Binding-site contacts:
Ligand atom CAI contacts residue SER263 of chain 1.A at 3.9 Å.
Ligand atom CAB contacts residue SER263 of chain 1.A at 3.5 Å.
Ligand atom CAN contacts residue ALA264 of chain 1.A at 3.5 Å (hydrophobic).
Ligand atom NAH contacts residue ALA264 of chain 1.A at 3.0 Å (h-bond).
Ligand atom CAK contacts residue PHE163 of chain 1.A at 3.2 Å (hydrophobic).
Ligand atom NAF contacts residue HEM1 of chain 1.C at 2.5 Å (h-bond).
Ligand atom NAO contacts residue ALA264 of chain 1.A at 3.4 Å (h-bond).
Ligand atom CAJ contacts residue ALA264 of chain 1.A at 3.9 Å (hydrophobic).
Ligand atom CAG contacts residue ALA264 of chain 1.A at 3.5 Å (hydrophobic).
Ligand atom FAR contacts residue PHE164 of chain 1.A at 3.3 Å.
Ligand atom FAR contacts residue VAL130 of chain 1.A at 3.4 Å.
Ligand atom NAF contacts residue SER263 of chain 1.A at 2.4 Å (h-bond).
Ligand atom NAF contacts residue ALA264 of chain 1.A at 3.8 Å.
Ligand atom OAD contacts residue PHE226 of chain 1.A at 4.0 Å.
Ligand atom NAF contacts residue GLY262 of chain 1.A at 3.7 Å.
Ligand atom NAE contacts residue HEM1 of chain 1.C at 3.4 Å.
Ligand atom OAP contacts residue SER263 of chain 1.A at 4.1 Å.
Ligand atom NAC contacts residue GLY262 of chain 1.A at 3.8 Å.
Ligand atom CAN contacts residue SER263 of chain 1.A at 3.4 Å.
Ligand atom NAO contacts residue HEM1 of chain 1.C at 2.0 Å.
Ligand atom CAL contacts residue PHE163 of chain 1.A at 3.4 Å (hydrophobic).
Ligand atom CAK contacts residue SER167 of chain 1.A at 3.4 Å.
Ligand atom OAP contacts residue HEM1 of chain 1.C at 2.2 Å (h-bond).
Ligand atom CL contacts residue CYS129 of chain 1.A at 3.7 Å.
Ligand atom CAJ contacts residue PHE163 of chain 1.A at 3.5 Å (hydrophobic).
Ligand atom CAJ contacts residue HEM1 of chain 1.C at 4.0 Å.
Ligand atom NAO contacts residue HIS346 of chain 1.A at 4.0 Å.
Ligand atom OAP contacts residue ALA264 of chain 1.A at 3.5 Å (h-bond).
Ligand atom CL contacts residue LEU234 of chain 1.A at 3.8 Å.
Ligand atom NAE contacts residue PHE163 of chain 1.A at 3.8 Å.
Ligand atom CAL contacts residue VAL130 of chain 1.A at 4.0 Å (hydrophobic).
Ligand atom CAI contacts residue ALA264 of chain 1.A at 3.4 Å (hydrophobic).
Ligand atom CAB contacts residue GLY262 of chain 1.A at 3.9 Å.
Ligand atom NAH contacts residue HEM1 of chain 1.C at 3.8 Å.
Ligand atom FAR contacts residue PHE163 of chain 1.A at 3.4 Å.
Ligand atom CAG contacts residue HEM1 of chain 1.C at 2.9 Å.
Ligand atom CAB contacts residue HEM1 of chain 1.C at 3.7 Å.
Ligand atom NAH contacts residue SER263 of chain 1.A at 3.7 Å.
Ligand atom CAA contacts residue HEM1 of chain 1.C at 3.3 Å.
Ligand atom CAJ contacts residue SER167 of chain 1.A at 3.9 Å.

This small molecule binds to this protein.
Small molecule (SMILES): Nc1nonc1/C(=N\O)Nc1ccc(F)c(Cl)c1

Sequence of chain 1.A:
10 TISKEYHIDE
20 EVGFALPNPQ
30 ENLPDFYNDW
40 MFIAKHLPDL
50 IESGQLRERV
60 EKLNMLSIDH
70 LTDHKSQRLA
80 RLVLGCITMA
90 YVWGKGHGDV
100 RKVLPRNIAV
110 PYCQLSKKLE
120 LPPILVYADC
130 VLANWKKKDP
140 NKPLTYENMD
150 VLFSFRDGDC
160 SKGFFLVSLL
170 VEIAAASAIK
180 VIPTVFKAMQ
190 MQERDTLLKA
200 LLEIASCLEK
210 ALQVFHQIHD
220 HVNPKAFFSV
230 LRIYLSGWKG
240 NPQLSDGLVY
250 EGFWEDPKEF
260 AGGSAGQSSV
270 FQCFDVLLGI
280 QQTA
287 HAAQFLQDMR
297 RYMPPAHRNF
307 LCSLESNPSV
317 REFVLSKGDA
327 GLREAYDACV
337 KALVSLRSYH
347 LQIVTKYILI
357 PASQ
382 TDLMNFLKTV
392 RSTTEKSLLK